Binding-site contacts:
Ligand atom O7 contacts residue ASN53 of chain 1.B at 3.9 Å.
Ligand atom O5 contacts residue ASN53 of chain 1.B at 2.0 Å (h-bond).
Ligand atom C7 contacts residue LEU46 of chain 1.B at 3.8 Å (hydrophobic).
Ligand atom C8 contacts residue PRO48 of chain 1.B at 4.2 Å (hydrophobic).
Ligand atom N2 contacts residue ASN53 of chain 1.B at 3.4 Å (h-bond).
Ligand atom N2 contacts residue LEU46 of chain 1.B at 3.8 Å.
Ligand atom C7 contacts residue ASN53 of chain 1.B at 3.9 Å.
Ligand atom C2 contacts residue ASN53 of chain 1.B at 2.6 Å.
Ligand atom C1 contacts residue ASN53 of chain 1.B at 1.4 Å.
Ligand atom C4 contacts residue ASN53 of chain 1.B at 4.0 Å.
Ligand atom C8 contacts residue LEU46 of chain 1.B at 3.7 Å (hydrophobic).
Ligand atom C3 contacts residue ASN53 of chain 1.B at 3.8 Å.
Ligand atom C6 contacts residue ASN53 of chain 1.B at 4.3 Å.
Ligand atom C1 contacts residue LEU46 of chain 1.B at 4.3 Å (hydrophobic).
Ligand atom C8 contacts residue TRP92 of chain 1.B at 4.2 Å (hydrophobic).
Ligand atom O7 contacts residue PRO48 of chain 1.B at 4.4 Å.
Ligand atom O7 contacts residue LEU46 of chain 1.B at 4.4 Å.
Ligand atom C5 contacts residue ASN53 of chain 1.B at 3.4 Å.

The small molecule below binds the protein below.
Small molecule (SMILES): CC(=O)N[C@@H]1[C@@H](O)[C@H](O)[C@@H](CO)O[C@H]1O

Sequence of chain 1.B:
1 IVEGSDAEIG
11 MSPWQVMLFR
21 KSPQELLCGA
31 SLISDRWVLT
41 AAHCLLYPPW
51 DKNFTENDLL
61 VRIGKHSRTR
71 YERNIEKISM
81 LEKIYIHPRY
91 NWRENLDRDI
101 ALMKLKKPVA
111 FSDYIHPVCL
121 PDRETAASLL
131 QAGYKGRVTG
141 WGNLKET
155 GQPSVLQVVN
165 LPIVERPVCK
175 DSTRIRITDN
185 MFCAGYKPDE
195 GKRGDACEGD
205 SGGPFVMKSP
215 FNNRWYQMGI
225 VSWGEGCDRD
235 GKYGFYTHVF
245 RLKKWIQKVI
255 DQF